Sequence of chain 1.A:
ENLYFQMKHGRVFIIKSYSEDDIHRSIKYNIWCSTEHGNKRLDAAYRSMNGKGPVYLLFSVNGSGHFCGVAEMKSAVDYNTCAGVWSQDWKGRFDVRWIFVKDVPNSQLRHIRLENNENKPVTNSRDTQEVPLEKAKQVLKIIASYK

A protein and the small-molecule ligand that binds it are described below.
Small molecule (SMILES): CNc1ncnc2c(Br)[nH]nc12

Binding-site contacts:
Ligand atom N02 contacts residue TRP47 of chain 1.A at 3.5 Å.
Ligand atom C05 contacts residue TRP106 of chain 1.A at 3.4 Å (hydrophobic).
Ligand atom N10 contacts residue SER32 of chain 1.A at 3.4 Å.
Ligand atom C04 contacts residue CYS48 of chain 1.A at 3.9 Å (hydrophobic).
Ligand atom C04 contacts residue TRP47 of chain 1.A at 3.8 Å (hydrophobic).
Ligand atom N09 contacts residue SER49 of chain 1.A at 3.7 Å.
Ligand atom C05 contacts residue SER32 of chain 1.A at 3.8 Å.
Ligand atom C04 contacts residue TRP106 of chain 1.A at 3.3 Å (hydrophobic).
Ligand atom N09 contacts residue CYS48 of chain 1.A at 3.6 Å.
Ligand atom N10 contacts residue TYR33 of chain 1.A at 3.1 Å (h-bond).
Ligand atom BR07 contacts residue SO41 of chain 1.E at 2.9 Å.
Ligand atom C11 contacts residue SER32 of chain 1.A at 3.2 Å.
Ligand atom C03 contacts residue TRP47 of chain 1.A at 3.6 Å (hydrophobic).
Ligand atom N12 contacts residue ASP37 of chain 1.A at 2.5 Å (salt-bridge).
Ligand atom BR07 contacts residue LYS31 of chain 1.A at 3.0 Å.
Ligand atom N10 contacts residue TRP106 of chain 1.A at 3.6 Å.
Ligand atom BR07 contacts residue TYR33 of chain 1.A at 3.9 Å.
Ligand atom N12 contacts residue SER32 of chain 1.A at 3.6 Å.
Ligand atom C03 contacts residue TRP106 of chain 1.A at 3.4 Å (hydrophobic).
Ligand atom C06 contacts residue ASP143 of chain 1.A at 3.6 Å.
Ligand atom C11 contacts residue ASP37 of chain 1.A at 3.1 Å.
Ligand atom C01 contacts residue ASP37 of chain 1.A at 3.4 Å.
Ligand atom C05 contacts residue LYS31 of chain 1.A at 3.4 Å.
Ligand atom C06 contacts residue LYS31 of chain 1.A at 2.9 Å.
Ligand atom N08 contacts residue ASP143 of chain 1.A at 2.7 Å (salt-bridge).
Ligand atom N12 contacts residue TRP106 of chain 1.A at 3.5 Å.
Ligand atom C11 contacts residue TRP106 of chain 1.A at 3.7 Å (hydrophobic).
Ligand atom C01 contacts residue TRP106 of chain 1.A at 3.7 Å (hydrophobic).
Ligand atom N08 contacts residue TRP106 of chain 1.A at 3.6 Å.
Ligand atom N02 contacts residue TRP106 of chain 1.A at 3.8 Å.
Ligand atom N08 contacts residue LYS31 of chain 1.A at 3.4 Å (salt-bridge).
Ligand atom N09 contacts residue TRP106 of chain 1.A at 3.5 Å.
Ligand atom C06 contacts residue TRP106 of chain 1.A at 3.7 Å (hydrophobic).
Ligand atom N09 contacts residue ASP143 of chain 1.A at 3.7 Å.
Ligand atom N02 contacts residue CYS48 of chain 1.A at 2.5 Å (h-bond).
Ligand atom C03 contacts residue CYS48 of chain 1.A at 3.6 Å (hydrophobic).
Ligand atom C11 contacts residue TYR33 of chain 1.A at 3.6 Å (hydrophobic).
Ligand atom C01 contacts residue TRP101 of chain 1.A at 3.3 Å (hydrophobic).
Ligand atom C03 contacts residue ASP37 of chain 1.A at 3.6 Å.
Ligand atom C01 contacts residue CYS48 of chain 1.A at 3.1 Å (hydrophobic).